Binding-site contacts:
Ligand atom C4 contacts residue LEU83 of chain 1.A at 3.7 Å (hydrophobic).
Ligand atom C3' contacts residue TYR107 of chain 1.A at 3.9 Å (hydrophobic).
Ligand atom N3 contacts residue LEU83 of chain 1.A at 3.8 Å.
Ligand atom C5 contacts residue TYR107 of chain 1.A at 4.0 Å (hydrophobic).
Ligand atom P1 contacts residue TYR79 of chain 1.A at 3.6 Å.
Ligand atom O2P contacts residue TYR79 of chain 1.A at 2.5 Å (h-bond).
Ligand atom C5' contacts residue ARG81 of chain 1.A at 4.0 Å.
Ligand atom O1P contacts residue LYS78 of chain 1.A at 2.8 Å (salt-bridge).
Ligand atom O4P contacts residue CA1 of chain 1.B at 4.0 Å.
Ligand atom O1P contacts residue TYR79 of chain 1.A at 3.6 Å (h-bond).
Ligand atom C2' contacts residue TYR107 of chain 1.A at 3.7 Å (hydrophobic).
Ligand atom N3 contacts residue TYR109 of chain 1.A at 3.4 Å.
Ligand atom O4' contacts residue ARG81 of chain 1.A at 3.0 Å (salt-bridge).
Ligand atom O4 contacts residue LEU37 of chain 1.A at 3.8 Å.
Ligand atom P2 contacts residue ARG35 of chain 1.A at 3.6 Å.
Ligand atom O5P contacts residue ASP40 of chain 1.A at 3.4 Å (salt-bridge).
Ligand atom O4P contacts residue ARG35 of chain 1.A at 2.9 Å (salt-bridge).
Ligand atom C4' contacts residue ARG81 of chain 1.A at 3.8 Å.
Ligand atom C5M contacts residue ARG35 of chain 1.A at 3.6 Å.
Ligand atom O4 contacts residue TYR109 of chain 1.A at 3.8 Å.
Ligand atom C5M contacts residue TYR107 of chain 1.A at 3.8 Å (hydrophobic).
Ligand atom O2 contacts residue ASP77 of chain 1.A at 3.9 Å.
Ligand atom O6P contacts residue GLU43 of chain 1.A at 4.0 Å.
Ligand atom C2 contacts residue TYR109 of chain 1.A at 3.8 Å (hydrophobic).
Ligand atom C4 contacts residue TYR109 of chain 1.A at 3.5 Å (hydrophobic).
Ligand atom P2 contacts residue ARG81 of chain 1.A at 3.9 Å.
Ligand atom O5' contacts residue ARG81 of chain 1.A at 3.0 Å (salt-bridge).
Ligand atom C5' contacts residue TYR107 of chain 1.A at 3.6 Å (hydrophobic).
Ligand atom C5M contacts residue GLU36 of chain 1.A at 4.0 Å.
Ligand atom O3' contacts residue LYS78 of chain 1.A at 3.4 Å (salt-bridge).
Ligand atom O5' contacts residue ARG35 of chain 1.A at 3.6 Å.
Ligand atom C1' contacts residue ARG81 of chain 1.A at 4.0 Å.
Ligand atom P1 contacts residue LYS78 of chain 1.A at 3.8 Å.
Ligand atom O5P contacts residue TYR107 of chain 1.A at 4.0 Å.
Ligand atom C2' contacts residue TYR109 of chain 1.A at 3.6 Å (hydrophobic).
Ligand atom O5P contacts residue ARG35 of chain 1.A at 2.8 Å (salt-bridge).
Ligand atom O5P contacts residue CA1 of chain 1.B at 3.1 Å.
Ligand atom C5 contacts residue LEU83 of chain 1.A at 4.0 Å (hydrophobic).
Ligand atom O4 contacts residue LEU83 of chain 1.A at 3.7 Å.
Ligand atom O4P contacts residue ARG81 of chain 1.A at 2.9 Å (salt-bridge).

This small molecule binds to this protein.
Small molecule (SMILES): Cc1cn([C@H]2C[C@H](OP(=O)(O)O)[C@@H](COP(=O)(O)O)O2)c(=O)[nH]c1=O

Sequence of chain 1.A:
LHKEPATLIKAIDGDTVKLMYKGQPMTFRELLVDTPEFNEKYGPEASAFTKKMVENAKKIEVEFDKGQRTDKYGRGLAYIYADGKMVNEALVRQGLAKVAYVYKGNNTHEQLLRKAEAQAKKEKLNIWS